Sequence of chain 1.A:
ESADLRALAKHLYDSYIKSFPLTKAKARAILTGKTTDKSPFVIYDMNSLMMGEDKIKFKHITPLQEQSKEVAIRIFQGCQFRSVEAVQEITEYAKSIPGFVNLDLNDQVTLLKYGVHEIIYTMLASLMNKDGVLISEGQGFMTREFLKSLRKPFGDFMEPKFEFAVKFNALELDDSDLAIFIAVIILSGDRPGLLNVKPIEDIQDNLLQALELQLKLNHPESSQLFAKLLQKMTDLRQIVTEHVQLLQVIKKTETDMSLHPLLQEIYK

The protein below binds the small molecule below.
Small molecule (SMILES): O=C(O)[C@H](Cc1ccc(-c2ccccc2)cc1)Oc1ccc(-c2ccccc2)cc1

Binding-site contacts:
Ligand atom CAF contacts residue TYR137 of chain 1.A at 3.4 Å (hydrophobic).
Ligand atom CAD contacts residue HIS76 of chain 1.A at 3.3 Å.
Ligand atom CAT contacts residue ILE151 of chain 1.A at 3.4 Å (hydrophobic).
Ligand atom CBB contacts residue CYS95 of chain 1.A at 3.2 Å (hydrophobic).
Ligand atom CAH contacts residue PHE74 of chain 1.A at 3.6 Å (hydrophobic).
Ligand atom CAG contacts residue HIS76 of chain 1.A at 3.1 Å.
Ligand atom CAX contacts residue LEU140 of chain 1.A at 3.7 Å (hydrophobic).
Ligand atom CAC contacts residue TYR137 of chain 1.A at 3.7 Å (hydrophobic).
Ligand atom CAQ contacts residue CYS95 of chain 1.A at 2.9 Å (hydrophobic).
Ligand atom OAV contacts residue CYS95 of chain 1.A at 3.8 Å.
Ligand atom CAX contacts residue CYS95 of chain 1.A at 3.8 Å (hydrophobic).
Ligand atom CAI contacts residue CYS95 of chain 1.A at 3.2 Å (hydrophobic).
Ligand atom CAK contacts residue HIS259 of chain 1.A at 3.6 Å.
Ligand atom CAP contacts residue ILE151 of chain 1.A at 3.5 Å (hydrophobic).
Ligand atom CAU contacts residue LEU140 of chain 1.A at 3.4 Å (hydrophobic).
Ligand atom CAO contacts residue CYS95 of chain 1.A at 3.7 Å (hydrophobic).
Ligand atom CAW contacts residue ARG98 of chain 1.A at 3.8 Å.
Ligand atom CAF contacts residue HIS133 of chain 1.A at 3.6 Å.
Ligand atom CAI contacts residue MET174 of chain 1.A at 3.2 Å (hydrophobic).
Ligand atom CAR contacts residue CYS95 of chain 1.A at 3.8 Å (hydrophobic).
Ligand atom CAL contacts residue SER99 of chain 1.A at 2.8 Å.
Ligand atom CAZ contacts residue CYS95 of chain 1.A at 3.7 Å (hydrophobic).
Ligand atom OAA contacts residue CYS95 of chain 1.A at 3.7 Å.
Ligand atom OAB contacts residue ARG98 of chain 1.A at 3.5 Å.
Ligand atom CAZ contacts residue SER99 of chain 1.A at 3.3 Å.
Ligand atom CAC contacts residue TYR283 of chain 1.A at 3.6 Å (hydrophobic).
Ligand atom CAL contacts residue TYR137 of chain 1.A at 3.5 Å (hydrophobic).
Ligand atom OAA contacts residue ARG98 of chain 1.A at 3.4 Å.
Ligand atom CAO contacts residue ILE91 of chain 1.A at 3.7 Å (hydrophobic).
Ligand atom CAS contacts residue ILE91 of chain 1.A at 3.3 Å (hydrophobic).
Ligand atom CAQ contacts residue MET174 of chain 1.A at 3.6 Å (hydrophobic).
Ligand atom CAJ contacts residue LEU140 of chain 1.A at 3.8 Å (hydrophobic).
Ligand atom CAC contacts residue SER99 of chain 1.A at 3.6 Å.
Ligand atom CAF contacts residue SER99 of chain 1.A at 3.0 Å.
Ligand atom CAD contacts residue PHE74 of chain 1.A at 3.3 Å (hydrophobic).
Ligand atom CAC contacts residue HIS259 of chain 1.A at 3.2 Å.
Ligand atom CAN contacts residue MET158 of chain 1.A at 3.8 Å (hydrophobic).
Ligand atom CAR contacts residue SER99 of chain 1.A at 3.7 Å.
Ligand atom CAE contacts residue HIS259 of chain 1.A at 3.0 Å.
Ligand atom CAK contacts residue CYS95 of chain 1.A at 3.5 Å (hydrophobic).